Sequence of chain 2.C:
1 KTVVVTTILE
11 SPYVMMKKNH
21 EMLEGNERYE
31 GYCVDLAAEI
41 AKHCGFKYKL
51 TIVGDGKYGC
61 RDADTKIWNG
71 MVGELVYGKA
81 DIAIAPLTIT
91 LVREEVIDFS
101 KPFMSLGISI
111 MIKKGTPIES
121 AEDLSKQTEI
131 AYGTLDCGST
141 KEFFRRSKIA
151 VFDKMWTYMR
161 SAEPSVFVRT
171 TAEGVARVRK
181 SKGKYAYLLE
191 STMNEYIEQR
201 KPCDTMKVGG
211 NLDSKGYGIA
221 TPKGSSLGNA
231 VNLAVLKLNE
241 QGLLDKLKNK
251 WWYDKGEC

A small-molecule ligand and the protein it binds are described below.
Small molecule (SMILES): N[C@@H](Cn1cc(I)c(=O)[nH]c1=O)C(=O)O

Binding-site contacts:
Ligand atom O2 contacts residue THR140 of chain 2.C at 3.2 Å (h-bond).
Ligand atom O92 contacts residue TYR58 of chain 2.C at 3.5 Å.
Ligand atom O2 contacts residue GLY138 of chain 2.C at 3.6 Å.
Ligand atom C2 contacts residue LEU135 of chain 2.C at 3.6 Å (hydrophobic).
Ligand atom C8 contacts residue GLU190 of chain 2.C at 3.4 Å.
Ligand atom O91 contacts residue ARG93 of chain 2.C at 2.8 Å (salt-bridge).
Ligand atom C9 contacts residue SER139 of chain 2.C at 3.6 Å.
Ligand atom O92 contacts residue ARG93 of chain 2.C at 2.8 Å (salt-bridge).
Ligand atom C4 contacts residue THR140 of chain 2.C at 3.8 Å.
Ligand atom C7 contacts residue TYR58 of chain 2.C at 3.4 Å (hydrophobic).
Ligand atom O91 contacts residue THR88 of chain 2.C at 2.8 Å (h-bond).
Ligand atom O92 contacts residue SER139 of chain 2.C at 2.9 Å (h-bond).
Ligand atom C6 contacts residue GLU190 of chain 2.C at 3.2 Å.
Ligand atom N3 contacts residue GLU190 of chain 2.C at 3.9 Å.
Ligand atom O92 contacts residue GLY138 of chain 2.C at 3.2 Å.
Ligand atom O91 contacts residue PRO86 of chain 2.C at 3.8 Å.
Ligand atom O4 contacts residue GLU190 of chain 2.C at 2.8 Å (salt-bridge).
Ligand atom O4 contacts residue LEU189 of chain 2.C at 3.0 Å.
Ligand atom C9 contacts residue THR88 of chain 2.C at 3.4 Å.
Ligand atom C4 contacts residue GLU190 of chain 2.C at 3.6 Å.
Ligand atom N8 contacts residue GLU190 of chain 2.C at 2.7 Å (salt-bridge).
Ligand atom C6 contacts residue LEU135 of chain 2.C at 3.9 Å (hydrophobic).
Ligand atom O91 contacts residue TYR58 of chain 2.C at 3.6 Å.
Ligand atom C9 contacts residue ARG93 of chain 2.C at 3.4 Å.
Ligand atom C9 contacts residue TYR58 of chain 2.C at 3.8 Å (hydrophobic).
Ligand atom C6 contacts residue TYR58 of chain 2.C at 3.9 Å (hydrophobic).
Ligand atom O2 contacts residue SER139 of chain 2.C at 3.2 Å (h-bond).
Ligand atom C5 contacts residue GLU190 of chain 2.C at 3.4 Å.
Ligand atom I5 contacts residue MET193 of chain 2.C at 3.9 Å.
Ligand atom N8 contacts residue TYR217 of chain 2.C at 3.6 Å.
Ligand atom C8 contacts residue SER139 of chain 2.C at 3.4 Å.
Ligand atom N1 contacts residue GLU190 of chain 2.C at 3.6 Å (salt-bridge).
Ligand atom C8 contacts residue THR88 of chain 2.C at 3.2 Å.
Ligand atom N3 contacts residue THR140 of chain 2.C at 2.9 Å (h-bond).
Ligand atom N8 contacts residue PRO86 of chain 2.C at 2.9 Å (h-bond).
Ligand atom C2 contacts residue THR140 of chain 2.C at 3.5 Å.
Ligand atom N1 contacts residue LEU135 of chain 2.C at 3.5 Å.
Ligand atom N8 contacts residue THR88 of chain 2.C at 2.8 Å (h-bond).
Ligand atom I5 contacts residue THR171 of chain 2.C at 3.5 Å.
Ligand atom O91 contacts residue LEU87 of chain 2.C at 3.5 Å.